The protein below binds the small molecule below.
Small molecule (SMILES): C[C@@H]1O[C@@H](NC(=O)c2ccccc2)[C@@H](O)[C@H](O)[C@@H]1O

Binding-site contacts:
Ligand atom O4 contacts residue CA1 of chain 1.L at 2.5 Å.
Ligand atom O08 contacts residue SER23 of chain 1.B at 4.1 Å.
Ligand atom O2 contacts residue GLY97 of chain 1.B at 3.9 Å.
Ligand atom C05 contacts residue GLY97 of chain 1.B at 3.8 Å.
Ligand atom C4 contacts residue CA1 of chain 1.L at 3.4 Å.
Ligand atom C2 contacts residue ASP96 of chain 1.B at 3.4 Å.
Ligand atom C3 contacts residue CA1 of chain 1.L at 3.4 Å.
Ligand atom O3 contacts residue ASP101 of chain 1.B at 2.9 Å (salt-bridge).
Ligand atom C3 contacts residue ASP99 of chain 1.B at 3.2 Å.
Ligand atom C1 contacts residue SER23 of chain 1.B at 3.8 Å.
Ligand atom O2 contacts residue ASP99 of chain 1.B at 3.8 Å.
Ligand atom N09 contacts residue ASP96 of chain 1.B at 4.1 Å.
Ligand atom C1 contacts residue SER22 of chain 1.B at 3.3 Å.
Ligand atom C6 contacts residue SER23 of chain 1.B at 3.4 Å.
Ligand atom C4 contacts residue GLY114 of chain 1.A at 3.5 Å.
Ligand atom C5 contacts residue SER23 of chain 1.B at 3.9 Å.
Ligand atom O2 contacts residue GLU95 of chain 1.B at 3.4 Å (salt-bridge).
Ligand atom O3 contacts residue CA1 of chain 1.K at 2.5 Å.
Ligand atom C1 contacts residue ASP96 of chain 1.B at 3.7 Å.
Ligand atom O3 contacts residue ASP99 of chain 1.B at 2.5 Å (salt-bridge).
Ligand atom O2 contacts residue ASP104 of chain 1.B at 3.2 Å (salt-bridge).
Ligand atom O4 contacts residue SER22 of chain 1.B at 3.4 Å.
Ligand atom O4 contacts residue GLY114 of chain 1.A at 2.5 Å (h-bond).
Ligand atom O5 contacts residue SER23 of chain 1.B at 2.9 Å (h-bond).
Ligand atom C2 contacts residue CA1 of chain 1.L at 3.8 Å.
Ligand atom O5 contacts residue SER22 of chain 1.B at 3.5 Å (h-bond).
Ligand atom C3 contacts residue ASP104 of chain 1.B at 3.7 Å.
Ligand atom C2 contacts residue CA1 of chain 1.K at 3.3 Å.
Ligand atom O2 contacts residue ASP96 of chain 1.B at 2.6 Å (salt-bridge).
Ligand atom O3 contacts residue CA1 of chain 1.L at 2.5 Å.
Ligand atom C2 contacts residue SER22 of chain 1.B at 3.6 Å.
Ligand atom O4 contacts residue ASN21 of chain 1.B at 3.0 Å (h-bond).
Ligand atom O3 contacts residue ASP104 of chain 1.B at 3.0 Å (salt-bridge).
Ligand atom C3 contacts residue CA1 of chain 1.K at 3.3 Å.
Ligand atom C2 contacts residue ASP104 of chain 1.B at 3.2 Å.
Ligand atom C04 contacts residue GLY97 of chain 1.B at 4.1 Å.
Ligand atom C6 contacts residue GLY114 of chain 1.A at 3.7 Å.
Ligand atom O4 contacts residue ASP104 of chain 1.B at 3.8 Å.
Ligand atom O2 contacts residue CA1 of chain 1.K at 2.6 Å.
Ligand atom C4 contacts residue ASP99 of chain 1.B at 3.9 Å.

Sequence of chain 1.B:
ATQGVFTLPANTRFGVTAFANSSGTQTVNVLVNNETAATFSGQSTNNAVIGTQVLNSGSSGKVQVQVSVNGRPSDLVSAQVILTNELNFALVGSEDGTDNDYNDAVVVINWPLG

Sequence of chain 1.A:
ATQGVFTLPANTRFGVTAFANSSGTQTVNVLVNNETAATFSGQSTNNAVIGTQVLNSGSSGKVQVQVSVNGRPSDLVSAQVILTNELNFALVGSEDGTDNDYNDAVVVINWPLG